A small-molecule ligand and the protein it binds are described below.
Small molecule (SMILES): CC(=O)N[C@H]1[C@H](O[C@H]2[C@H](O)[C@@H](NC(C)=O)CO[C@@H]2CO)O[C@H](CO)[C@@H](O)[C@@H]1O

Sequence of chain 1.A:
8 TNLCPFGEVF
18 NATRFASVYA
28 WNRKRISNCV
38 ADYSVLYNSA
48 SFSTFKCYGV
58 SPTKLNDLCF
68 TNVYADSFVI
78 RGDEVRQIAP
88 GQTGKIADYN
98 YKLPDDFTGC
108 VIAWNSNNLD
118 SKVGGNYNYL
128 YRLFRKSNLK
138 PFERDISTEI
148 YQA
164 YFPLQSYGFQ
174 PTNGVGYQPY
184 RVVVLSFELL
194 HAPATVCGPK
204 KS

Binding-site contacts:
Ligand atom C4 contacts residue ASN18 of chain 1.A at 4.2 Å.
Ligand atom C8 contacts residue LEU43 of chain 1.A at 3.8 Å (hydrophobic).
Ligand atom O7 contacts residue ASN18 of chain 1.A at 4.3 Å.
Ligand atom N2 contacts residue ASN18 of chain 1.A at 2.9 Å (h-bond).
Ligand atom C8 contacts residue PHE13 of chain 1.A at 3.3 Å (hydrophobic).
Ligand atom C3 contacts residue ASN18 of chain 1.A at 3.8 Å.
Ligand atom C7 contacts residue GLY14 of chain 1.A at 3.9 Å.
Ligand atom C8 contacts residue PHE17 of chain 1.A at 4.0 Å (hydrophobic).
Ligand atom C8 contacts residue GLY14 of chain 1.A at 4.0 Å.
Ligand atom C7 contacts residue PHE13 of chain 1.A at 4.3 Å (hydrophobic).
Ligand atom O7 contacts residue GLY14 of chain 1.A at 3.8 Å.
Ligand atom C5 contacts residue ASN18 of chain 1.A at 3.6 Å.
Ligand atom C2 contacts residue ASN18 of chain 1.A at 2.5 Å.
Ligand atom O5 contacts residue ASN18 of chain 1.A at 2.3 Å (h-bond).
Ligand atom C7 contacts residue ASN18 of chain 1.A at 3.9 Å.
Ligand atom C1 contacts residue ASN18 of chain 1.A at 1.4 Å.